Sequence of chain 11.F:
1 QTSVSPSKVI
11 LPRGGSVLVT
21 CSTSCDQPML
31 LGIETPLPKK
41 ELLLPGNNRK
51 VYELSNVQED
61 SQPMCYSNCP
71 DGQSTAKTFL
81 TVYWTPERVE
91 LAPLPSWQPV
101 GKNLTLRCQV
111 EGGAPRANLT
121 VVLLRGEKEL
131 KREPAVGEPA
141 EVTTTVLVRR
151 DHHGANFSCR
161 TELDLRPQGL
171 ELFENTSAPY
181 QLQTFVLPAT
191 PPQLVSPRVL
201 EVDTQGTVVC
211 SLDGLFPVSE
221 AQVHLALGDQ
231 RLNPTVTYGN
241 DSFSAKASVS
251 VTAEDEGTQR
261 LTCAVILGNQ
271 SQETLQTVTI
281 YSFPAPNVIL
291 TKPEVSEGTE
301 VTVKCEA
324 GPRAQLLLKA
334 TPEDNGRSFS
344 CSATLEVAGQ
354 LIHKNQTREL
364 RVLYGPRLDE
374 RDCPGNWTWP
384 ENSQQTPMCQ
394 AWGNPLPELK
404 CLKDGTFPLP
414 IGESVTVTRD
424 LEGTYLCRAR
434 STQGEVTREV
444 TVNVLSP

Binding-site contacts:
Ligand atom C7 contacts residue ASN175 of chain 11.F at 3.4 Å.
Ligand atom C5 contacts residue NAG1 of chain 11.K at 3.8 Å.
Ligand atom C8 contacts residue PRO86 of chain 11.F at 3.6 Å (hydrophobic).
Ligand atom N2 contacts residue THR85 of chain 11.F at 4.5 Å.
Ligand atom C6 contacts residue NAG1 of chain 11.K at 4.2 Å.
Ligand atom C5 contacts residue THR85 of chain 11.F at 4.0 Å.
Ligand atom O6 contacts residue PHE173 of chain 11.F at 4.0 Å.
Ligand atom C2 contacts residue THR85 of chain 11.F at 4.5 Å.
Ligand atom O4 contacts residue NAG1 of chain 11.K at 2.3 Å (h-bond).
Ligand atom C8 contacts residue ARG88 of chain 11.F at 4.3 Å.
Ligand atom C3 contacts residue ASN175 of chain 11.F at 3.8 Å.
Ligand atom C4 contacts residue ASN175 of chain 11.F at 4.2 Å.
Ligand atom O5 contacts residue ASN175 of chain 11.F at 2.4 Å (h-bond).
Ligand atom C3 contacts residue NAG1 of chain 11.K at 3.7 Å.
Ligand atom C2 contacts residue ASN175 of chain 11.F at 2.4 Å.
Ligand atom C7 contacts residue PRO86 of chain 11.F at 4.3 Å (hydrophobic).
Ligand atom C5 contacts residue ASN175 of chain 11.F at 3.7 Å.
Ligand atom C4 contacts residue NAG1 of chain 11.K at 3.5 Å.
Ligand atom C1 contacts residue THR85 of chain 11.F at 3.8 Å.
Ligand atom N2 contacts residue PRO86 of chain 11.F at 3.9 Å.
Ligand atom C3 contacts residue THR85 of chain 11.F at 4.3 Å.
Ligand atom C1 contacts residue GLU174 of chain 11.F at 4.1 Å.
Ligand atom O3 contacts residue NAG1 of chain 11.K at 3.9 Å.
Ligand atom O6 contacts residue THR85 of chain 11.F at 4.4 Å.
Ligand atom O5 contacts residue GLU174 of chain 11.F at 3.5 Å (salt-bridge).
Ligand atom N2 contacts residue ASN175 of chain 11.F at 2.9 Å (h-bond).
Ligand atom O6 contacts residue GLU174 of chain 11.F at 3.8 Å.
Ligand atom C8 contacts residue GLU87 of chain 11.F at 3.6 Å.
Ligand atom O7 contacts residue ASN175 of chain 11.F at 3.5 Å (h-bond).
Ligand atom C8 contacts residue ASN175 of chain 11.F at 4.5 Å.
Ligand atom C1 contacts residue ASN175 of chain 11.F at 1.4 Å.
Ligand atom O5 contacts residue THR85 of chain 11.F at 4.3 Å.

This small molecule binds to this protein.
Small molecule (SMILES): CC(=O)N[C@@H]1[C@@H](O)[C@H](O)[C@@H](CO)O[C@H]1O